Binding-site contacts:
Ligand atom O11 contacts residue VAL294 of chain 1.B at 3.8 Å.
Ligand atom N6 contacts residue SER66 of chain 1.B at 3.3 Å (h-bond).
Ligand atom C1 contacts residue SER66 of chain 1.B at 3.8 Å.
Ligand atom O14 contacts residue LYS314 of chain 1.B at 4.1 Å.
Ligand atom C9 contacts residue ASN345 of chain 1.B at 3.7 Å.
Ligand atom S24 contacts residue THR318 of chain 1.B at 3.5 Å.
Ligand atom O15 contacts residue SER66 of chain 1.B at 2.4 Å (h-bond).
Ligand atom C23 contacts residue THR318 of chain 1.B at 4.1 Å.
Ligand atom C23 contacts residue ARG342 of chain 1.B at 4.0 Å.
Ligand atom C19 contacts residue TYR224 of chain 1.B at 4.1 Å (hydrophobic).
Ligand atom S24 contacts residue SER317 of chain 1.B at 3.3 Å (h-bond).
Ligand atom O14 contacts residue TYR152 of chain 1.B at 2.7 Å (h-bond).
Ligand atom S24 contacts residue SER319 of chain 1.B at 3.8 Å.
Ligand atom C17 contacts residue GLN122 of chain 1.B at 4.0 Å.
Ligand atom O11 contacts residue ASN345 of chain 1.B at 3.2 Å (h-bond).
Ligand atom C12 contacts residue LYS69 of chain 1.B at 4.0 Å.
Ligand atom C1 contacts residue LEU121 of chain 1.B at 3.8 Å (hydrophobic).
Ligand atom C20 contacts residue SER317 of chain 1.B at 3.8 Å.
Ligand atom C17 contacts residue ASN154 of chain 1.B at 4.0 Å.
Ligand atom C17 contacts residue SER317 of chain 1.B at 3.6 Å.
Ligand atom O15 contacts residue GLY316 of chain 1.B at 3.6 Å.
Ligand atom C23 contacts residue SER319 of chain 1.B at 4.0 Å.
Ligand atom O10 contacts residue ASN345 of chain 1.B at 3.3 Å (h-bond).
Ligand atom C21 contacts residue GLN122 of chain 1.B at 4.1 Å.
Ligand atom O14 contacts residue SER66 of chain 1.B at 2.5 Å (h-bond).
Ligand atom O18 contacts residue GLN122 of chain 1.B at 3.0 Å (h-bond).
Ligand atom B13 contacts residue TYR152 of chain 1.B at 3.4 Å.
Ligand atom C19 contacts residue THR318 of chain 1.B at 4.1 Å.
Ligand atom N6 contacts residue SER317 of chain 1.B at 3.1 Å (h-bond).
Ligand atom O18 contacts residue TYR224 of chain 1.B at 3.8 Å.
Ligand atom O18 contacts residue ASN154 of chain 1.B at 2.9 Å (h-bond).
Ligand atom O15 contacts residue SER317 of chain 1.B at 2.9 Å (h-bond).
Ligand atom C19 contacts residue SER317 of chain 1.B at 3.3 Å.
Ligand atom C6 contacts residue ARG342 of chain 1.B at 3.7 Å.
Ligand atom C20 contacts residue THR318 of chain 1.B at 4.1 Å.
Ligand atom C1 contacts residue TYR152 of chain 1.B at 4.1 Å (hydrophobic).
Ligand atom C9 contacts residue VAL294 of chain 1.B at 4.1 Å (hydrophobic).
Ligand atom B13 contacts residue SER66 of chain 1.B at 1.5 Å.
Ligand atom C12 contacts residue SER66 of chain 1.B at 2.5 Å.
Ligand atom B13 contacts residue LYS69 of chain 1.B at 3.9 Å.

Sequence of chain 1.B:
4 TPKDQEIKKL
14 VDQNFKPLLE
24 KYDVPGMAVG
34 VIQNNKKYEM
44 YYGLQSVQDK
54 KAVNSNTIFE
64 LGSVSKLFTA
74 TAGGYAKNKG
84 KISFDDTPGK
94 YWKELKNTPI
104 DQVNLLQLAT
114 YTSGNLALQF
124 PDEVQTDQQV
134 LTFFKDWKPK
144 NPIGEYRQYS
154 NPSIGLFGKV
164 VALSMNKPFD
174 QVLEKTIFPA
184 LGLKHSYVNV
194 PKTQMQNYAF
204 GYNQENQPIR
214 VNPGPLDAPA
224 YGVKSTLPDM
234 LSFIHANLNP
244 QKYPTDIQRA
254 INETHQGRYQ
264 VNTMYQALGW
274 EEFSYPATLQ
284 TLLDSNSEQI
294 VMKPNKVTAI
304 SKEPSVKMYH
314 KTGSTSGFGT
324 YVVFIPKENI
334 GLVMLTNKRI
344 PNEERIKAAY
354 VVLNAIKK

This protein binds this small molecule.
Small molecule (SMILES): O=C(Cc1cccs1)N[C@@H](Cc1cccc(C(=O)O)c1)B(O)O